Sequence of chain 53.A:
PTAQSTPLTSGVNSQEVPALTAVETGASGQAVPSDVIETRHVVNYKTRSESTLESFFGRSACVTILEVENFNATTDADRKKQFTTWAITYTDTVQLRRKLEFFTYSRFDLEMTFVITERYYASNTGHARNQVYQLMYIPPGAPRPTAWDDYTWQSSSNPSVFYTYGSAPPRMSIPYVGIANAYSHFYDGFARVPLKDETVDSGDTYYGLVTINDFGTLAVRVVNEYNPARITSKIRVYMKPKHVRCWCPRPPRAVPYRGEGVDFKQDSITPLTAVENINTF

Sequence of chain 54.A:
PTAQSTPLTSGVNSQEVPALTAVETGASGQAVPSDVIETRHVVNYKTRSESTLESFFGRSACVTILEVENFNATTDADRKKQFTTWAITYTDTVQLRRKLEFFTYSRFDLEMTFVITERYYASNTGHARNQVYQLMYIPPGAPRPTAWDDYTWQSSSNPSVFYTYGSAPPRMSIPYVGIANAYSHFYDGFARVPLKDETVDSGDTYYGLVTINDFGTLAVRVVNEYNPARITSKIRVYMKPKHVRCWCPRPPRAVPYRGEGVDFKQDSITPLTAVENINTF

Binding-site contacts:
Ligand atom C6 contacts residue ALA146 of chain 54.A at 4.3 Å (hydrophobic).
Ligand atom O4 contacts residue TYR250 of chain 53.A at 3.0 Å.
Ligand atom C9 contacts residue TYR145 of chain 54.A at 4.2 Å (hydrophobic).
Ligand atom C6 contacts residue TYR145 of chain 54.A at 3.4 Å (hydrophobic).
Ligand atom C1 contacts residue PRO252 of chain 53.A at 4.1 Å (hydrophobic).
Ligand atom O10 contacts residue TYR250 of chain 53.A at 2.3 Å (h-bond).
Ligand atom C4 contacts residue PRO252 of chain 53.A at 4.3 Å (hydrophobic).
Ligand atom C1 contacts residue ALA146 of chain 54.A at 4.0 Å (hydrophobic).
Ligand atom C5 contacts residue TYR145 of chain 54.A at 3.4 Å (hydrophobic).
Ligand atom O1B contacts residue SER147 of chain 54.A at 2.6 Å (h-bond).
Ligand atom C11 contacts residue TYR145 of chain 54.A at 3.8 Å (hydrophobic).
Ligand atom O10 contacts residue ASN96 of chain 53.A at 4.3 Å.
Ligand atom N5 contacts residue TYR250 of chain 53.A at 3.9 Å.
Ligand atom C10 contacts residue TYR145 of chain 54.A at 3.6 Å (hydrophobic).
Ligand atom O1A contacts residue ALA146 of chain 54.A at 3.2 Å.
Ligand atom C3 contacts residue PRO252 of chain 53.A at 4.3 Å (hydrophobic).
Ligand atom O4 contacts residue PRO252 of chain 53.A at 4.0 Å.
Ligand atom C11 contacts residue ARG143 of chain 54.A at 3.9 Å.
Ligand atom O9 contacts residue TYR145 of chain 54.A at 4.3 Å.
Ligand atom O1A contacts residue SER147 of chain 54.A at 3.1 Å (h-bond).
Ligand atom O4 contacts residue TYR145 of chain 54.A at 4.1 Å.
Ligand atom C10 contacts residue TYR250 of chain 53.A at 2.9 Å (hydrophobic).
Ligand atom O1A contacts residue ASN148 of chain 54.A at 4.5 Å.
Ligand atom N5 contacts residue TYR145 of chain 54.A at 2.6 Å (h-bond).
Ligand atom O1B contacts residue ALA146 of chain 54.A at 4.3 Å.
Ligand atom C7 contacts residue TYR145 of chain 54.A at 3.9 Å (hydrophobic).
Ligand atom C11 contacts residue TYR250 of chain 53.A at 3.1 Å (hydrophobic).
Ligand atom C4 contacts residue TYR145 of chain 54.A at 3.6 Å (hydrophobic).
Ligand atom O1B contacts residue PRO252 of chain 53.A at 3.4 Å.
Ligand atom O8 contacts residue ALA146 of chain 54.A at 3.4 Å.
Ligand atom O4 contacts residue ASN251 of chain 53.A at 4.3 Å.
Ligand atom C8 contacts residue ALA146 of chain 54.A at 4.4 Å (hydrophobic).
Ligand atom C4 contacts residue TYR250 of chain 53.A at 4.3 Å (hydrophobic).
Ligand atom C1 contacts residue SER147 of chain 54.A at 3.6 Å.

The protein below binds the small molecule below.
Small molecule (SMILES): CCCCO[C@]1(C(=O)O)C[C@H](O)[C@@H](NC(C)=O)[C@H]([C@H](O)[C@H](O)CO)O1